Binding-site contacts:
Ligand atom O7 contacts residue ASN246 of chain 1.C at 3.6 Å.
Ligand atom C4 contacts residue ASN246 of chain 1.C at 4.2 Å.
Ligand atom C5 contacts residue THR248 of chain 1.C at 3.6 Å.
Ligand atom C1 contacts residue ASN249 of chain 1.C at 4.4 Å.
Ligand atom C3 contacts residue ASN246 of chain 1.C at 3.8 Å.
Ligand atom C2 contacts residue ASN246 of chain 1.C at 2.4 Å.
Ligand atom N2 contacts residue ASN246 of chain 1.C at 2.9 Å (h-bond).
Ligand atom C1 contacts residue ASN246 of chain 1.C at 1.4 Å.
Ligand atom O6 contacts residue ASN249 of chain 1.C at 3.9 Å.
Ligand atom C5 contacts residue ASN246 of chain 1.C at 3.7 Å.
Ligand atom O5 contacts residue ASN249 of chain 1.C at 3.7 Å.
Ligand atom O6 contacts residue THR248 of chain 1.C at 4.2 Å.
Ligand atom C6 contacts residue THR248 of chain 1.C at 4.0 Å.
Ligand atom O5 contacts residue THR248 of chain 1.C at 3.3 Å (h-bond).
Ligand atom C7 contacts residue ASN246 of chain 1.C at 3.4 Å.
Ligand atom O5 contacts residue ASN246 of chain 1.C at 2.4 Å (h-bond).
Ligand atom C1 contacts residue THR248 of chain 1.C at 3.6 Å.

This small molecule binds to this protein.
Small molecule (SMILES): CC(=O)N[C@H]1[C@H](O[C@H]2[C@H](O)[C@@H](NC(C)=O)CO[C@@H]2CO)O[C@H](CO)[C@@H](O[C@@H]2O[C@H](CO)[C@@H](O)[C@H](O)[C@@H]2O)[C@@H]1O

Sequence of chain 1.C:
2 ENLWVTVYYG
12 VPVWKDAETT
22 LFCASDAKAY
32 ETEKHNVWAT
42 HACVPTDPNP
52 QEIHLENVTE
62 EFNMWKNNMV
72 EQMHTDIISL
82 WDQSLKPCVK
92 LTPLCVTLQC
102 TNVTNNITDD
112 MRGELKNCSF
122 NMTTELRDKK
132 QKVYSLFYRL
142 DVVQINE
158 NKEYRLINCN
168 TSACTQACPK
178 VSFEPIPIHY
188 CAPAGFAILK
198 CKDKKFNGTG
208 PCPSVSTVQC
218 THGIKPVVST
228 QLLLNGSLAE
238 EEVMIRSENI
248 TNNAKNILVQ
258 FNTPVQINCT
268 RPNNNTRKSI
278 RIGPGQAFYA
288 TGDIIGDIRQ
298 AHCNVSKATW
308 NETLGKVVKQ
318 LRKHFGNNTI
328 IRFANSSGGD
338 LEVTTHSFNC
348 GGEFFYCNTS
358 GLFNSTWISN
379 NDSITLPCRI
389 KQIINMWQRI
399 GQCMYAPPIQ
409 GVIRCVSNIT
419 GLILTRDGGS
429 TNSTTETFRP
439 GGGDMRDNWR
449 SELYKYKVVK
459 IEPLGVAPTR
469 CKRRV